Binding-site contacts:
Ligand atom C2 contacts residue ARG13 of chain 1.A at 3.4 Å.
Ligand atom N1 contacts residue ASN11 of chain 1.A at 2.9 Å (h-bond).
Ligand atom C1' contacts residue TYR81 of chain 1.A at 3.1 Å (hydrophobic).
Ligand atom O5' contacts residue ASN152 of chain 1.A at 3.3 Å (h-bond).
Ligand atom C1' contacts residue ARG13 of chain 1.A at 3.5 Å.
Ligand atom C2 contacts residue TYR27 of chain 1.A at 3.5 Å (hydrophobic).
Ligand atom O4' contacts residue ARG161 of chain 1.A at 3.0 Å.
Ligand atom N6 contacts residue TYR27 of chain 1.A at 3.1 Å (h-bond).
Ligand atom OP1 contacts residue ILE159 of chain 1.A at 3.5 Å.
Ligand atom C1' contacts residue ARG161 of chain 1.A at 3.1 Å.
Ligand atom C8 contacts residue ARG161 of chain 1.A at 3.0 Å.
Ligand atom OP2 contacts residue ASN152 of chain 1.A at 3.5 Å.
Ligand atom O3' contacts residue ARG24 of chain 1.A at 3.3 Å (salt-bridge).
Ligand atom N9 contacts residue TYR81 of chain 1.A at 3.4 Å (h-bond).
Ligand atom C6 contacts residue TYR27 of chain 1.A at 3.3 Å (hydrophobic).
Ligand atom C5' contacts residue ARG24 of chain 1.A at 3.5 Å.
Ligand atom C2 contacts residue TYR141 of chain 1.A at 3.2 Å (hydrophobic).
Ligand atom O4' contacts residue ASN152 of chain 1.A at 3.1 Å (h-bond).
Ligand atom O4' contacts residue TYR81 of chain 1.A at 3.0 Å (h-bond).
Ligand atom N1 contacts residue TYR141 of chain 1.A at 2.8 Å (h-bond).
Ligand atom O4' contacts residue ARG13 of chain 1.A at 3.1 Å.
Ligand atom N9 contacts residue ARG161 of chain 1.A at 3.4 Å (salt-bridge).
Ligand atom O2 contacts residue ASN11 of chain 1.A at 2.9 Å (h-bond).
Ligand atom N3 contacts residue THR112 of chain 1.A at 2.7 Å (h-bond).
Ligand atom O2' contacts residue TYR67 of chain 1.A at 3.3 Å (h-bond).
Ligand atom O2' contacts residue ARG24 of chain 1.A at 2.8 Å (salt-bridge).
Ligand atom OP2 contacts residue LYS111 of chain 1.A at 2.8 Å (salt-bridge).
Ligand atom O2 contacts residue THR112 of chain 1.A at 3.0 Å (h-bond).
Ligand atom N6 contacts residue SER145 of chain 1.A at 3.2 Å (h-bond).
Ligand atom O2' contacts residue LYS111 of chain 1.A at 3.2 Å.
Ligand atom N1 contacts residue TYR27 of chain 1.A at 2.6 Å (h-bond).
Ligand atom C2 contacts residue ASN11 of chain 1.A at 3.4 Å.
Ligand atom O4 contacts residue THR112 of chain 1.A at 3.5 Å (h-bond).
Ligand atom N3 contacts residue ARG13 of chain 1.A at 3.4 Å (salt-bridge).
Ligand atom N6 contacts residue TYR141 of chain 1.A at 3.4 Å (h-bond).
Ligand atom O2 contacts residue LYS111 of chain 1.A at 3.4 Å.
Ligand atom O5' contacts residue LYS111 of chain 1.A at 3.2 Å (salt-bridge).
Ligand atom O2' contacts residue ILE155 of chain 1.A at 3.5 Å.
Ligand atom C2 contacts residue THR112 of chain 1.A at 3.5 Å.
Ligand atom O2 contacts residue ARG13 of chain 1.A at 2.8 Å (salt-bridge).

Sequence of chain 1.A:
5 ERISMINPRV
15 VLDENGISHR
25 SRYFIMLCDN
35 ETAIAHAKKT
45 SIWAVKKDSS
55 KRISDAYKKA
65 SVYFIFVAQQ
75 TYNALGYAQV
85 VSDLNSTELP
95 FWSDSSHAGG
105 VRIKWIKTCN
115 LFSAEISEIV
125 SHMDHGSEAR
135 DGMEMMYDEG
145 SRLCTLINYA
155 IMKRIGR

This small molecule binds to this protein.
Small molecule (SMILES): Nc1ccn([C@@H]2O[C@H](CO[P](=O)(O)O[C@H]3[C@@H](O)[C@H](n4cnc5c(N)ncnc54)O[C@@H]3CO[P](=O)(O)O[C@H]3[C@@H](O)[C@H](n4cnc5c(N)ncnc54)O[C@@H]3CO[P](=O)(O)O[C@H]3[C@@H](O)[C@H](n4cnc5c(N)ncnc54)O[C@@H]3CO[P](=O)(O)O[C@H]3[C@@H](O)[C@H](n4ccc(=O)[nH]c4=O)O[C@@H]3CO[P](=O)(O)O[C@H]3[C@@H](O)[C@H](n4ccc(=O)[nH]c4=O)O[C@@H]3CO[P](=O)(O)O[C@H]3[C@@H](O)[C@H](n4cnc5c(N)ncnc54)O[C@@H]3CO)[C@@H](O[P](=O)(O)OC[C@H]3O[C@@H](n4cnc5c(N)ncnc54)[C@H](O)[C@@H]3O)[C@H]2O)c(=O)n1